Sequence of chain 1.C:
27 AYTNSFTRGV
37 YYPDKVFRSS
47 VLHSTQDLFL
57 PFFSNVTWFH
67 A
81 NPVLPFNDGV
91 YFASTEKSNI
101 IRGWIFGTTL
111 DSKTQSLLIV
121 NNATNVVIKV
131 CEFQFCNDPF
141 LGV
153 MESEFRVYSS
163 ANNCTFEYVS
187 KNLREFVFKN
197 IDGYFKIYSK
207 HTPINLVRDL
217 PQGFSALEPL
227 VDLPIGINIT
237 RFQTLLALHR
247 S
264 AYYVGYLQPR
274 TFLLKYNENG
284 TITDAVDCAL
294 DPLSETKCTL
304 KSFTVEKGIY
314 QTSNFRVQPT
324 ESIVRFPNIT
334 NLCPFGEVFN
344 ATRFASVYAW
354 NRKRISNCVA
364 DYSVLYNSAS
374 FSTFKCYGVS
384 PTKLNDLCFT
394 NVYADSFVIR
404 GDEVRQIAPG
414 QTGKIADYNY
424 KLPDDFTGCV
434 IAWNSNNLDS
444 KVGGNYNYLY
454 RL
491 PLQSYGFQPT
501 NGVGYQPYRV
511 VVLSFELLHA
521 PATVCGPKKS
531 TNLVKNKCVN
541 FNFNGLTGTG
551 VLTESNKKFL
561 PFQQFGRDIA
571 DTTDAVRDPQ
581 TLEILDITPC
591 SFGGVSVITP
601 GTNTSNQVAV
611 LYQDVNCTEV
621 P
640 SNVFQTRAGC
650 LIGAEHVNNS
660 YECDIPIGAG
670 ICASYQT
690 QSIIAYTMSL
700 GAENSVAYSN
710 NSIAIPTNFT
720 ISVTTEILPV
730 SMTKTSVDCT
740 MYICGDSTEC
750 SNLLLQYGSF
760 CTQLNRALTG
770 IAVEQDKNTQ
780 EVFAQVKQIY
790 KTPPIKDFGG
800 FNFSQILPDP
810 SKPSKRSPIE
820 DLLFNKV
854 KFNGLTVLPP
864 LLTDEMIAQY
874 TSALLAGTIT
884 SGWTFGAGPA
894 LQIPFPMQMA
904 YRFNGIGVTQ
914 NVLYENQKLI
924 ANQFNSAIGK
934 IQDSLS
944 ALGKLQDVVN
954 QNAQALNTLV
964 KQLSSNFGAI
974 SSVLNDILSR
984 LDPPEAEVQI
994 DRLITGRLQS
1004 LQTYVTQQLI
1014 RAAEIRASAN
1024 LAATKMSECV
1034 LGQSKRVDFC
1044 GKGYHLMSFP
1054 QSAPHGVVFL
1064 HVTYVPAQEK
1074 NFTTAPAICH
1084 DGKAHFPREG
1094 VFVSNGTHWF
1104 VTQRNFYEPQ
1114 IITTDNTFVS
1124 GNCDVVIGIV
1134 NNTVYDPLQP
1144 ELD

This small molecule binds to this protein.
Small molecule (SMILES): CC(=O)N[C@@H]1[C@@H](O)[C@H](O)[C@@H](CO)O[C@H]1O

Binding-site contacts:
Ligand atom C8 contacts residue GLY232 of chain 1.C at 4.0 Å.
Ligand atom N2 contacts residue ASN234 of chain 1.C at 3.0 Å (h-bond).
Ligand atom C7 contacts residue ASN234 of chain 1.C at 4.1 Å.
Ligand atom C2 contacts residue ASN234 of chain 1.C at 2.5 Å.
Ligand atom C3 contacts residue ASN234 of chain 1.C at 3.8 Å.
Ligand atom C5 contacts residue ASN234 of chain 1.C at 3.6 Å.
Ligand atom C1 contacts residue ASN234 of chain 1.C at 1.4 Å.
Ligand atom O5 contacts residue ASN234 of chain 1.C at 2.3 Å (h-bond).
Ligand atom C4 contacts residue ASN234 of chain 1.C at 4.2 Å.
Ligand atom C8 contacts residue ASN234 of chain 1.C at 4.5 Å.